Sequence of chain 1.WA:
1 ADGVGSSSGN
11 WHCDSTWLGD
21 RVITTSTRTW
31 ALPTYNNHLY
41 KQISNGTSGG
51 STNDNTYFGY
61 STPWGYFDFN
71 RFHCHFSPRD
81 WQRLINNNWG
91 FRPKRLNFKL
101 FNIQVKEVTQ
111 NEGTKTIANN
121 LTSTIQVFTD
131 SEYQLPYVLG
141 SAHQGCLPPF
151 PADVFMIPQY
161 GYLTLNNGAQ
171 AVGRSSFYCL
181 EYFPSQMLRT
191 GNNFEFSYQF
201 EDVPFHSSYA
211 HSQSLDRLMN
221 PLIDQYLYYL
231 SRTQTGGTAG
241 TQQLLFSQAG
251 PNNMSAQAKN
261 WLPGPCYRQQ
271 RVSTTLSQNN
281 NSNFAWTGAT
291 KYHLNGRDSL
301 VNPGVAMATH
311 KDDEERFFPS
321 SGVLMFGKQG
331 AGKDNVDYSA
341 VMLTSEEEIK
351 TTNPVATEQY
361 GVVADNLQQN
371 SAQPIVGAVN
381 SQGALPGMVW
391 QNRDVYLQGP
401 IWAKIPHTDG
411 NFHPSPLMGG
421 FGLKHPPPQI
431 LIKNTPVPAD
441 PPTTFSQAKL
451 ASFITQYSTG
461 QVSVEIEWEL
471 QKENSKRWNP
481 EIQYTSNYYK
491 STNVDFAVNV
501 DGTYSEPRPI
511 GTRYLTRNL

The small molecule below binds the protein below.
Small molecule (SMILES): Nc1ncnc2c1ncn2[C@H]1C[C@H](O)[C@@H](COP(=O)(O)O)O1

Binding-site contacts:
Ligand atom O3' contacts residue HIS413 of chain 1.WA at 4.1 Å.
Ligand atom OP2 contacts residue DC1 of chain 1.AF at 2.5 Å (h-bond).
Ligand atom C5 contacts residue PRO204 of chain 1.WA at 3.9 Å (hydrophobic).
Ligand atom C3' contacts residue HIS413 of chain 1.WA at 3.6 Å.
Ligand atom N3 contacts residue PRO414 of chain 1.WA at 3.9 Å.
Ligand atom C5' contacts residue ASP409 of chain 1.XA at 4.0 Å.
Ligand atom C2 contacts residue ILE405 of chain 1.WA at 4.1 Å (hydrophobic).
Ligand atom O5' contacts residue ASP409 of chain 1.XA at 3.6 Å.
Ligand atom C6 contacts residue GLY422 of chain 1.WA at 3.8 Å.
Ligand atom N7 contacts residue HIS413 of chain 1.WA at 4.0 Å.
Ligand atom N6 contacts residue PRO414 of chain 1.WA at 3.7 Å.
Ligand atom N9 contacts residue PRO204 of chain 1.WA at 4.2 Å.
Ligand atom C4' contacts residue DC1 of chain 1.AF at 4.1 Å.
Ligand atom N1 contacts residue GLY422 of chain 1.WA at 3.0 Å (h-bond).
Ligand atom C2' contacts residue PRO414 of chain 1.WA at 3.5 Å (hydrophobic).
Ligand atom O4' contacts residue DC1 of chain 1.AF at 3.3 Å.
Ligand atom OP1 contacts residue DC1 of chain 1.AF at 2.5 Å (h-bond).
Ligand atom P contacts residue DC1 of chain 1.AF at 1.6 Å.
Ligand atom N6 contacts residue PHE421 of chain 1.WA at 4.1 Å.
Ligand atom C6 contacts residue PRO414 of chain 1.WA at 3.5 Å (hydrophobic).
Ligand atom C5' contacts residue DC1 of chain 1.AF at 3.9 Å.
Ligand atom C5 contacts residue PRO414 of chain 1.WA at 4.1 Å (hydrophobic).
Ligand atom C8 contacts residue HIS413 of chain 1.WA at 3.6 Å.
Ligand atom N1 contacts residue VAL203 of chain 1.WA at 4.0 Å.
Ligand atom O5' contacts residue DC1 of chain 1.AF at 2.5 Å (h-bond).
Ligand atom N1 contacts residue PRO414 of chain 1.WA at 3.5 Å (h-bond).
Ligand atom C2 contacts residue PRO414 of chain 1.WA at 4.1 Å (hydrophobic).
Ligand atom C4 contacts residue PRO204 of chain 1.WA at 4.0 Å (hydrophobic).
Ligand atom C5' contacts residue HIS413 of chain 1.WA at 3.7 Å.
Ligand atom C6 contacts residue SER415 of chain 1.WA at 4.0 Å.
Ligand atom N6 contacts residue GLY422 of chain 1.WA at 3.1 Å (h-bond).
Ligand atom C8 contacts residue PRO204 of chain 1.WA at 4.1 Å (hydrophobic).
Ligand atom C2 contacts residue GLY422 of chain 1.WA at 3.5 Å.
Ligand atom N7 contacts residue PRO204 of chain 1.WA at 4.0 Å.
Ligand atom N6 contacts residue PRO416 of chain 1.WA at 3.9 Å.
Ligand atom C1' contacts residue DC1 of chain 1.AF at 3.9 Å.
Ligand atom N7 contacts residue SER415 of chain 1.WA at 3.8 Å.
Ligand atom N6 contacts residue SER415 of chain 1.WA at 3.4 Å.
Ligand atom OP1 contacts residue ASN411 of chain 1.XA at 3.6 Å.
Ligand atom N6 contacts residue GLY420 of chain 1.WA at 4.2 Å.

Sequence of chain 1.XA:
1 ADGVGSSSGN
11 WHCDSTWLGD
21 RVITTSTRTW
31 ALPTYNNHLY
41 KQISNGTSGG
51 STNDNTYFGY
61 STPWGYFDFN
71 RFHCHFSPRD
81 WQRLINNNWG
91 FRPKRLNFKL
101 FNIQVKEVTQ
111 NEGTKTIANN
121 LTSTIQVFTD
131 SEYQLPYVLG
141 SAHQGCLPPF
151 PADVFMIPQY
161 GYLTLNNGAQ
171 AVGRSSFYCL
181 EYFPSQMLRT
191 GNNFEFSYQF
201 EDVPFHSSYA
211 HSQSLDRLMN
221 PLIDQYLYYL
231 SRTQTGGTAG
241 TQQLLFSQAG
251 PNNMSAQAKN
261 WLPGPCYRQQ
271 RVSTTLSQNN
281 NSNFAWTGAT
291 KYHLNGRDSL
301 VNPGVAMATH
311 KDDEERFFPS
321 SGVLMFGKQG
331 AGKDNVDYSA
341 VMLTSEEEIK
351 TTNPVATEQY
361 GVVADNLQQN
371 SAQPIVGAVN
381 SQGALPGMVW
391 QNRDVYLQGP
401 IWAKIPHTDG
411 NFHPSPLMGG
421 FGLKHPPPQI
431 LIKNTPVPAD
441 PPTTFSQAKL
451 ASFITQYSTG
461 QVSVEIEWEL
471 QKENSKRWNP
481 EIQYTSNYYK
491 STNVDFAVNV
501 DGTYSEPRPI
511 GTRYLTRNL